Sequence of chain 32.G:
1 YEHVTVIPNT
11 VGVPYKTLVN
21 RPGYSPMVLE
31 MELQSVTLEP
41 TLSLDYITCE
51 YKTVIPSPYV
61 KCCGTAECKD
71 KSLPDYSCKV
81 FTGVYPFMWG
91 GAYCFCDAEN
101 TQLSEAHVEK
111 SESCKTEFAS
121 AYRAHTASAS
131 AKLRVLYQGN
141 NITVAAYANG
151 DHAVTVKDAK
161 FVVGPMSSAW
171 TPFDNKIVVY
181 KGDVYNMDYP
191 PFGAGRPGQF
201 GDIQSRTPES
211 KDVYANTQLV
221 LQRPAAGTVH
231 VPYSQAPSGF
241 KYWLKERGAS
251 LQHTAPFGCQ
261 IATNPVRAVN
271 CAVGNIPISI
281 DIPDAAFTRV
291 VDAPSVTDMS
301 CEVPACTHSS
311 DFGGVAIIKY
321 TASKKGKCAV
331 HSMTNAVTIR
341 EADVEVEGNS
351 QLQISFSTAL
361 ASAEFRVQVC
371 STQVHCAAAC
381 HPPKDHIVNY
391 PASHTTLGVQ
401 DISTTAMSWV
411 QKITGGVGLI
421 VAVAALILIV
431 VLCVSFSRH

Binding-site contacts:
Ligand atom C8 contacts residue ASN259 of chain 32.H at 4.4 Å.
Ligand atom C7 contacts residue ASN259 of chain 32.H at 3.1 Å.
Ligand atom C2 contacts residue ASN259 of chain 32.H at 2.4 Å.
Ligand atom C5 contacts residue THR116 of chain 32.G at 4.5 Å.
Ligand atom C1 contacts residue ASN259 of chain 32.H at 1.4 Å.
Ligand atom O6 contacts residue LYS115 of chain 32.G at 4.2 Å.
Ligand atom O7 contacts residue LYS181 of chain 32.G at 4.2 Å.
Ligand atom O6 contacts residue THR116 of chain 32.G at 3.3 Å.
Ligand atom C6 contacts residue THR116 of chain 32.G at 3.8 Å.
Ligand atom C3 contacts residue ASN259 of chain 32.H at 3.8 Å.
Ligand atom O5 contacts residue THR116 of chain 32.G at 3.9 Å.
Ligand atom N2 contacts residue ASN259 of chain 32.H at 2.9 Å (h-bond).
Ligand atom C5 contacts residue ASN259 of chain 32.H at 3.6 Å.
Ligand atom O5 contacts residue ASN259 of chain 32.H at 2.3 Å (h-bond).
Ligand atom C4 contacts residue ASN259 of chain 32.H at 4.2 Å.
Ligand atom C6 contacts residue LYS115 of chain 32.G at 4.1 Å.
Ligand atom O7 contacts residue ASN259 of chain 32.H at 2.9 Å (h-bond).

This small molecule binds to this protein.
Small molecule (SMILES): CC(=O)N[C@@H]1[C@@H](O)[C@H](O)[C@@H](CO)O[C@H]1O

Sequence of chain 32.H:
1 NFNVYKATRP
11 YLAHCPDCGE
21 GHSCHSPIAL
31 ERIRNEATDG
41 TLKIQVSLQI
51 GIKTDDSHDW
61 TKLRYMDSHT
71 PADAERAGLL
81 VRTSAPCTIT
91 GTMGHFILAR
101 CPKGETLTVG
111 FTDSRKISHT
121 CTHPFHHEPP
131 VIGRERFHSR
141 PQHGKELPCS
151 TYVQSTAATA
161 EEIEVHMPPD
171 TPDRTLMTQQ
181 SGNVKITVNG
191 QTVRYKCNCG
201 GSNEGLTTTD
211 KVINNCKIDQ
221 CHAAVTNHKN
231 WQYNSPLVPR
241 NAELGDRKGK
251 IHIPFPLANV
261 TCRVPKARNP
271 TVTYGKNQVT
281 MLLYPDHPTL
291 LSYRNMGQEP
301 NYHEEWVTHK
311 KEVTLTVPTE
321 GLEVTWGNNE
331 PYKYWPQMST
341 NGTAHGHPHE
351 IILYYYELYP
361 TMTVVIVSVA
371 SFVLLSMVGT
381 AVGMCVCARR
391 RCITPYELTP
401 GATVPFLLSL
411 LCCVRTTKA